This protein binds this small molecule.
Small molecule (SMILES): CC(C)C[C@H](NC(=O)[C@H](Cc1ccc(O)cc1)NC(=O)[C@H](CCC(=O)O)NC(=O)[C@@H](N)CCC(=O)O)C(=O)N[C@@H](CCC(N)=O)C(=O)N[C@@H](C)C(=O)N[C@@H](Cc1ccccc1)C(=O)N[C@H](C(=O)N[C@@H](Cc1ccc(O)cc1)C(=O)O)[C@@H](C)O

Sequence of chain 1.A:
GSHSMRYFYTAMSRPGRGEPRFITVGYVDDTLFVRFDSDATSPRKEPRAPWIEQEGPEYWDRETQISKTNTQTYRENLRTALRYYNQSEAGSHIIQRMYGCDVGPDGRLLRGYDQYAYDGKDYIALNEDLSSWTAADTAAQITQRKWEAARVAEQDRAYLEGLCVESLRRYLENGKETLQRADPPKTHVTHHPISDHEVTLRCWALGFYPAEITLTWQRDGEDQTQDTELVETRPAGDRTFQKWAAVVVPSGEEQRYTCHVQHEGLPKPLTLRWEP

Binding-site contacts:
Ligand atom CB contacts residue THR143 of chain 1.A at 3.4 Å.
Ligand atom OE1 contacts residue TYR99 of chain 1.A at 2.6 Å (h-bond).
Ligand atom CD2 contacts residue TYR159 of chain 1.A at 3.3 Å (hydrophobic).
Ligand atom N contacts residue TYR7 of chain 1.A at 2.9 Å (h-bond).
Ligand atom OE2 contacts residue ARG170 of chain 1.A at 2.8 Å (salt-bridge).
Ligand atom CG contacts residue TYR171 of chain 1.A at 3.4 Å (hydrophobic).
Ligand atom C contacts residue TYR84 of chain 1.A at 3.4 Å (hydrophobic).
Ligand atom CB contacts residue GLU76 of chain 1.A at 3.4 Å.
Ligand atom CD contacts residue TYR9 of chain 1.A at 3.5 Å (hydrophobic).
Ligand atom N contacts residue SER167 of chain 1.A at 3.1 Å (h-bond).
Ligand atom OG1 contacts residue GLU76 of chain 1.A at 2.7 Å (salt-bridge).
Ligand atom OE1 contacts residue TYR9 of chain 1.A at 2.5 Å (h-bond).
Ligand atom CA contacts residue THR143 of chain 1.A at 3.5 Å.
Ligand atom CA contacts residue ASN77 of chain 1.A at 3.2 Å.
Ligand atom CG contacts residue TYR99 of chain 1.A at 3.4 Å (hydrophobic).
Ligand atom CA contacts residue TYR99 of chain 1.A at 3.4 Å (hydrophobic).
Ligand atom CA contacts residue TYR171 of chain 1.A at 3.5 Å (hydrophobic).
Ligand atom C contacts residue TYR7 of chain 1.A at 3.3 Å (hydrophobic).
Ligand atom N contacts residue GLU63 of chain 1.A at 2.9 Å (salt-bridge).
Ligand atom OH contacts residue ILE95 of chain 1.A at 3.2 Å.
Ligand atom O contacts residue THR143 of chain 1.A at 2.7 Å (h-bond).
Ligand atom O contacts residue TYR84 of chain 1.A at 2.7 Å (h-bond).
Ligand atom CG2 contacts residue ASN77 of chain 1.A at 3.5 Å.
Ligand atom CE2 contacts residue ASP156 of chain 1.A at 3.4 Å.
Ligand atom O contacts residue TRP147 of chain 1.A at 2.9 Å (h-bond).
Ligand atom OE2 contacts residue LYS45 of chain 1.A at 2.7 Å (salt-bridge).
Ligand atom OH contacts residue ASP156 of chain 1.A at 2.6 Å (salt-bridge).
Ligand atom N contacts residue TYR171 of chain 1.A at 2.6 Å (h-bond).
Ligand atom CB contacts residue ASN77 of chain 1.A at 3.1 Å.
Ligand atom OXT contacts residue LYS146 of chain 1.A at 2.8 Å (salt-bridge).
Ligand atom CZ contacts residue ASP156 of chain 1.A at 3.4 Å.
Ligand atom CB contacts residue TYR99 of chain 1.A at 3.3 Å (hydrophobic).
Ligand atom OXT contacts residue TYR84 of chain 1.A at 3.4 Å (h-bond).
Ligand atom CD contacts residue TYR99 of chain 1.A at 3.4 Å (hydrophobic).
Ligand atom O contacts residue TYR159 of chain 1.A at 2.5 Å (h-bond).
Ligand atom OE1 contacts residue ARG62 of chain 1.A at 3.0 Å (salt-bridge).
Ligand atom CA contacts residue GLU63 of chain 1.A at 3.4 Å.
Ligand atom N contacts residue ASN77 of chain 1.A at 2.9 Å (h-bond).
Ligand atom CA contacts residue TYR7 of chain 1.A at 3.3 Å (hydrophobic).
Ligand atom CG contacts residue TYR59 of chain 1.A at 3.3 Å (hydrophobic).